Sequence of chain 1.D:
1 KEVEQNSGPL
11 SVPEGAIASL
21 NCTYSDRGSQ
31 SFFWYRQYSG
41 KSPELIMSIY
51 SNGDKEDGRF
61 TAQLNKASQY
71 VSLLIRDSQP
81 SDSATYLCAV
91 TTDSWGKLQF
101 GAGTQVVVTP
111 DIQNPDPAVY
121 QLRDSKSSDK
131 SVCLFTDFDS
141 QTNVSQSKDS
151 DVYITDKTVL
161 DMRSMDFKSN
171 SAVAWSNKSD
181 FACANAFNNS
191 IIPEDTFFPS

Binding-site contacts:
Ligand atom CZ contacts residue GLU30 of chain 1.E at 3.4 Å.
Ligand atom CG contacts residue LYS66 of chain 1.A at 3.5 Å.
Ligand atom CE2 contacts residue GLU30 of chain 1.E at 3.3 Å.
Ligand atom OH contacts residue GLU30 of chain 1.E at 2.5 Å (salt-bridge).
Ligand atom CA contacts residue TYR7 of chain 1.A at 3.3 Å (hydrophobic).
Ligand atom CD2 contacts residue TYR99 of chain 1.A at 3.5 Å (hydrophobic).
Ligand atom OXT contacts residue THR143 of chain 1.A at 2.5 Å (h-bond).
Ligand atom CG contacts residue GLU63 of chain 1.A at 3.5 Å.
Ligand atom O contacts residue TRP147 of chain 1.A at 3.4 Å.
Ligand atom N contacts residue TYR171 of chain 1.A at 2.7 Å (h-bond).
Ligand atom O contacts residue SER94 of chain 1.D at 2.9 Å (h-bond).
Ligand atom CH2 contacts residue GLN155 of chain 1.A at 3.2 Å.
Ligand atom O contacts residue LYS66 of chain 1.A at 2.8 Å (salt-bridge).
Ligand atom OH contacts residue LEU97 of chain 1.E at 3.5 Å.
Ligand atom OH contacts residue GLY100 of chain 1.E at 3.1 Å (h-bond).
Ligand atom O contacts residue TRP147 of chain 1.A at 2.8 Å (h-bond).
Ligand atom OE1 contacts residue GLY99 of chain 1.E at 3.4 Å.
Ligand atom N contacts residue GLN30 of chain 1.D at 3.0 Å (h-bond).
Ligand atom OE1 contacts residue ALA98 of chain 1.E at 3.5 Å (h-bond).
Ligand atom C contacts residue TYR159 of chain 1.A at 3.4 Å (hydrophobic).
Ligand atom CG contacts residue TRP147 of chain 1.A at 3.3 Å (hydrophobic).
Ligand atom CE contacts residue GLU63 of chain 1.A at 3.2 Å.
Ligand atom N contacts residue GLU63 of chain 1.A at 3.1 Å (salt-bridge).
Ligand atom O contacts residue HIS70 of chain 1.A at 3.2 Å.
Ligand atom N contacts residue TYR99 of chain 1.A at 3.2 Å (h-bond).
Ligand atom N contacts residue TYR7 of chain 1.A at 3.5 Å (h-bond).
Ligand atom CB contacts residue ASP77 of chain 1.A at 3.3 Å.
Ligand atom C contacts residue TYR7 of chain 1.A at 3.5 Å (hydrophobic).
Ligand atom O contacts residue TYR159 of chain 1.A at 2.4 Å (h-bond).
Ligand atom O contacts residue LYS146 of chain 1.A at 2.7 Å (salt-bridge).
Ligand atom N contacts residue ASP77 of chain 1.A at 2.9 Å (salt-bridge).
Ligand atom CB contacts residue TYR99 of chain 1.A at 3.3 Å (hydrophobic).
Ligand atom O contacts residue GLN30 of chain 1.D at 3.3 Å (h-bond).
Ligand atom O contacts residue ASP93 of chain 1.D at 3.4 Å.
Ligand atom OH contacts residue HIS151 of chain 1.A at 3.5 Å.
Ligand atom OXT contacts residue TYR84 of chain 1.A at 3.2 Å (h-bond).
Ligand atom CD1 contacts residue GLU63 of chain 1.A at 3.4 Å.
Ligand atom CG contacts residue GLU63 of chain 1.A at 3.4 Å.
Ligand atom N contacts residue TYR7 of chain 1.A at 3.0 Å (h-bond).
Ligand atom CE3 contacts residue TYR159 of chain 1.A at 3.4 Å (hydrophobic).

Sequence of chain 1.E:
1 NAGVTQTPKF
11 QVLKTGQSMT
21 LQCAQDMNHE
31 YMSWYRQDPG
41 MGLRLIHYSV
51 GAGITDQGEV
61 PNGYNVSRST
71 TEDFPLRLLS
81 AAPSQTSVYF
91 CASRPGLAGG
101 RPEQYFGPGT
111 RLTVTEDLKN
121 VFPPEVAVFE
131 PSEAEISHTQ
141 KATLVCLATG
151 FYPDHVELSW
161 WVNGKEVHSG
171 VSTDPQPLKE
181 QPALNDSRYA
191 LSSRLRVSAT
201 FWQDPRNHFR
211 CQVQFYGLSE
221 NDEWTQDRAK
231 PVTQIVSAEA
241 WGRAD

The small molecule below binds the protein below.
Small molecule (SMILES): CSCC[C@H](N)C(=O)N[C@@H](CC(C)C)C(=O)N[C@@H](CC1=CN=C2C=CC=CC12)C(=O)NCC(=O)N[C@@H](Cc1ccc(O)cc1)C(=O)N[C@@H](CC(C)C)C(=O)N[C@@H](CCC(N)=O)C(=O)N[C@@H](Cc1ccc(O)cc1)C(=O)N[C@H](C(=O)O)C(C)C

Sequence of chain 1.A:
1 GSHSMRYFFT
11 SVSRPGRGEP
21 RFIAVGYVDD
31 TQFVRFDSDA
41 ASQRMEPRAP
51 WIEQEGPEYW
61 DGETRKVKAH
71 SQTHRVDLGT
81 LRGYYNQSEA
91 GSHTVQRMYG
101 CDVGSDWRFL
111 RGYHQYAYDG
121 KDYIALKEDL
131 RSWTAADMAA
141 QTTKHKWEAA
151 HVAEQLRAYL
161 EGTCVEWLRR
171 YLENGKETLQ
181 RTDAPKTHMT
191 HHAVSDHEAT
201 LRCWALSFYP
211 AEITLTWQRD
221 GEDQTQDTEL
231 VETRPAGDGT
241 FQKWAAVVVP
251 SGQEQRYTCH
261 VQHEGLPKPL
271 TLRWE